Binding-site contacts:
Ligand atom O2A contacts residue VAL165 of chain 1.A at 2.7 Å (h-bond).
Ligand atom O4 contacts residue ASP125 of chain 1.A at 3.4 Å (salt-bridge).
Ligand atom O2' contacts residue ALA121 of chain 1.A at 2.6 Å (h-bond).
Ligand atom O1B contacts residue ARG122 of chain 1.A at 2.9 Å (salt-bridge).
Ligand atom O4 contacts residue PRO123 of chain 1.A at 3.5 Å (h-bond).
Ligand atom N3 contacts residue ASP125 of chain 1.A at 3.0 Å (salt-bridge).
Ligand atom O2 contacts residue PRO123 of chain 1.A at 3.5 Å.
Ligand atom O1A contacts residue GLY166 of chain 1.A at 3.1 Å (h-bond).
Ligand atom O4' contacts residue THR306 of chain 1.A at 3.6 Å.
Ligand atom O7' contacts residue TRP97 of chain 1.A at 3.6 Å.
Ligand atom C4 contacts residue LEU126 of chain 1.A at 3.5 Å (hydrophobic).
Ligand atom C2' contacts residue ASN23 of chain 1.A at 3.4 Å.
Ligand atom O3' contacts residue ASP307 of chain 1.A at 3.3 Å (salt-bridge).
Ligand atom O7' contacts residue ASN23 of chain 1.A at 3.1 Å.
Ligand atom PA contacts residue VAL165 of chain 1.A at 3.4 Å.
Ligand atom O2' contacts residue ARG122 of chain 1.A at 3.4 Å.
Ligand atom PB contacts residue ARG122 of chain 1.A at 3.6 Å.
Ligand atom C3B contacts residue ILE329 of chain 1.A at 3.6 Å (hydrophobic).
Ligand atom O4' contacts residue ARG333 of chain 1.A at 3.5 Å (salt-bridge).
Ligand atom O1' contacts residue ARG122 of chain 1.A at 3.2 Å (salt-bridge).
Ligand atom O4' contacts residue ASP307 of chain 1.A at 2.7 Å (salt-bridge).
Ligand atom C3B contacts residue PHE330 of chain 1.A at 3.6 Å (hydrophobic).
Ligand atom O1A contacts residue SER164 of chain 1.A at 2.6 Å (h-bond).
Ligand atom O3B contacts residue ILE329 of chain 1.A at 2.8 Å (h-bond).
Ligand atom C5 contacts residue SER164 of chain 1.A at 3.4 Å.
Ligand atom O4 contacts residue HIS127 of chain 1.A at 3.5 Å.
Ligand atom O2A contacts residue SER164 of chain 1.A at 3.5 Å.
Ligand atom O4 contacts residue LEU126 of chain 1.A at 2.8 Å (h-bond).
Ligand atom O2B contacts residue GLY166 of chain 1.A at 3.5 Å (h-bond).
Ligand atom N3 contacts residue LEU126 of chain 1.A at 3.6 Å.
Ligand atom O3' contacts residue ASN23 of chain 1.A at 3.3 Å (h-bond).
Ligand atom N2' contacts residue ASN23 of chain 1.A at 3.5 Å (h-bond).
Ligand atom C5 contacts residue PRO123 of chain 1.A at 3.5 Å (hydrophobic).
Ligand atom C4 contacts residue PRO123 of chain 1.A at 3.1 Å (hydrophobic).
Ligand atom O4' contacts residue PHE330 of chain 1.A at 3.4 Å.
Ligand atom N3 contacts residue PRO123 of chain 1.A at 3.3 Å (h-bond).
Ligand atom C4' contacts residue ASP307 of chain 1.A at 3.5 Å.
Ligand atom C7' contacts residue ASN23 of chain 1.A at 3.4 Å.
Ligand atom O1A contacts residue VAL165 of chain 1.A at 3.1 Å (h-bond).
Ligand atom O4 contacts residue VAL124 of chain 1.A at 3.2 Å.

Sequence of chain 1.A:
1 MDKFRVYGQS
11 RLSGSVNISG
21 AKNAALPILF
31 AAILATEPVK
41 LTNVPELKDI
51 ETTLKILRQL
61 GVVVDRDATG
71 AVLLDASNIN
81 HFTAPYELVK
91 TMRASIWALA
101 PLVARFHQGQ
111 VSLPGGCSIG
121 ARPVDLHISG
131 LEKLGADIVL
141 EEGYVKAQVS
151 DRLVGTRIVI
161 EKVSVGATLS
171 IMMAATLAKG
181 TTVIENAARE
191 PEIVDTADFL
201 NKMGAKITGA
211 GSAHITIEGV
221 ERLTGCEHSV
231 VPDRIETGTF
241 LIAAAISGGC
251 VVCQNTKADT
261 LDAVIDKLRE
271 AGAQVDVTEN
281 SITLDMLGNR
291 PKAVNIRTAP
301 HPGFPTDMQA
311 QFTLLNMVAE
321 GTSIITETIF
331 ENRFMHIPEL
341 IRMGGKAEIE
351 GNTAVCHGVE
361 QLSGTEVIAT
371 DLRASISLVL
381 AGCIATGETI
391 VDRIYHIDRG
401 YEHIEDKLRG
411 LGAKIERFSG

This small molecule binds to this protein.
Small molecule (SMILES): CC(=O)N[C@H]1[C@@H](O[P](=O)(O)O[P](=O)(O)OC[C@H]2O[C@@H](n3ccc(=O)[nH]c3=O)[C@H](O)[C@@H]2O)O[C@H](CO)[C@@H](O)[C@@H]1O